Sequence of chain 1.C:
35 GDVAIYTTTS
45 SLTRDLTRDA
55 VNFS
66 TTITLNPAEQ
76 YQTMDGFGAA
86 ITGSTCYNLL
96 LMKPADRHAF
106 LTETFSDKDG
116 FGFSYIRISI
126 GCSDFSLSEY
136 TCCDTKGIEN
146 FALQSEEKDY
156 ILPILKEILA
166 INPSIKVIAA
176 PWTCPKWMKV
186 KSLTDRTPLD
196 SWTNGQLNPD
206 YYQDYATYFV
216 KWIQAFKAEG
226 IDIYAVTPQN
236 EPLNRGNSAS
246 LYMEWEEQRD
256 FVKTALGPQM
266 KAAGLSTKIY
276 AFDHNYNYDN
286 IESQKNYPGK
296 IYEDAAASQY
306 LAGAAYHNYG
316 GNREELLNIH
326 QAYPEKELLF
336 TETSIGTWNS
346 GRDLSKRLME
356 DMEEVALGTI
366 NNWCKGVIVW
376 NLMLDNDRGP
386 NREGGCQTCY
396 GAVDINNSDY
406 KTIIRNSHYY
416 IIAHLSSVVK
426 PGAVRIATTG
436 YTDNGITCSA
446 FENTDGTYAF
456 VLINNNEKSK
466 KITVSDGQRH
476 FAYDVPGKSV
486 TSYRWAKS

Binding-site contacts:
Ligand atom O2 contacts residue NOJ1 of chain 1.J at 2.9 Å (h-bond).
Ligand atom O2 contacts residue GLY390 of chain 1.C at 4.2 Å.
Ligand atom C2 contacts residue NOJ1 of chain 1.J at 2.4 Å.
Ligand atom C4 contacts residue NOJ1 of chain 1.J at 4.1 Å.
Ligand atom C1 contacts residue TRP343 of chain 1.C at 4.4 Å (hydrophobic).
Ligand atom O2 contacts residue CYS391 of chain 1.C at 3.2 Å.
Ligand atom C2 contacts residue CYS391 of chain 1.C at 4.2 Å (hydrophobic).
Ligand atom C6 contacts residue TRP343 of chain 1.C at 3.4 Å (hydrophobic).
Ligand atom C6 contacts residue TYR314 of chain 1.C at 4.3 Å (hydrophobic).
Ligand atom C1 contacts residue CYS391 of chain 1.C at 4.0 Å (hydrophobic).
Ligand atom O5 contacts residue NOJ1 of chain 1.J at 2.3 Å (h-bond).
Ligand atom C1 contacts residue NOJ1 of chain 1.J at 1.3 Å.
Ligand atom O6 contacts residue TYR314 of chain 1.C at 3.9 Å.
Ligand atom C3 contacts residue NOJ1 of chain 1.J at 3.7 Å.
Ligand atom O5 contacts residue TRP343 of chain 1.C at 4.2 Å.
Ligand atom C5 contacts residue TRP343 of chain 1.C at 3.7 Å (hydrophobic).
Ligand atom O4 contacts residue TRP343 of chain 1.C at 4.4 Å.
Ligand atom C5 contacts residue NOJ1 of chain 1.J at 3.5 Å.

A protein and the small-molecule ligand that binds it are described below.
Small molecule (SMILES): OC[C@H]1O[C@@H](O)[C@H](O)[C@@H](O)[C@@H]1O